Sequence of chain 1.I:
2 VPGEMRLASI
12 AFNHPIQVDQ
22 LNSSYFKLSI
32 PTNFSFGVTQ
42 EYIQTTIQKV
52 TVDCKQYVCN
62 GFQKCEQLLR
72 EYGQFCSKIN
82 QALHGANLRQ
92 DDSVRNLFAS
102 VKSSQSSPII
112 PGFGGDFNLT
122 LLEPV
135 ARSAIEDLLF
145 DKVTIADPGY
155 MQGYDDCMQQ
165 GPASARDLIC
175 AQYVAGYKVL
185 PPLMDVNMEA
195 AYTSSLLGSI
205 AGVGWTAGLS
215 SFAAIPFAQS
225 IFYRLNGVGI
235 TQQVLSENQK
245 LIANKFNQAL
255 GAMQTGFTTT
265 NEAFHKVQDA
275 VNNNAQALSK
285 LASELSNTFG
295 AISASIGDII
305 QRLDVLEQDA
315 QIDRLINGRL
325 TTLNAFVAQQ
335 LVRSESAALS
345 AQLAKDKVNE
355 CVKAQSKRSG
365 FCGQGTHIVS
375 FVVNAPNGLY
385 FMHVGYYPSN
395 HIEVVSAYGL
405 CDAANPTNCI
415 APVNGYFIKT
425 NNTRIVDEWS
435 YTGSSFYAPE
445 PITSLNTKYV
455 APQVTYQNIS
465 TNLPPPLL

The small molecule below binds the protein below.
Small molecule (SMILES): CC(=O)N[C@H]1[C@H](O[C@H]2[C@H](O)[C@@H](NC(C)=O)CO[C@@H]2CO)O[C@H](CO)[C@@H](O)[C@@H]1O

Binding-site contacts:
Ligand atom O6 contacts residue LYS249 of chain 1.I at 4.2 Å.
Ligand atom C1 contacts residue ASN34 of chain 1.I at 1.5 Å.
Ligand atom C2 contacts residue ASN34 of chain 1.I at 2.5 Å.
Ligand atom O6 contacts residue SER36 of chain 1.I at 4.3 Å.
Ligand atom C8 contacts residue ASN34 of chain 1.I at 3.5 Å.
Ligand atom C7 contacts residue ASN394 of chain 1.I at 4.2 Å.
Ligand atom O5 contacts residue ASN34 of chain 1.I at 2.4 Å (h-bond).
Ligand atom C3 contacts residue ASN34 of chain 1.I at 3.8 Å.
Ligand atom C2 contacts residue ASN394 of chain 1.I at 4.3 Å.
Ligand atom N2 contacts residue ASN34 of chain 1.I at 2.9 Å (h-bond).
Ligand atom O7 contacts residue ASN394 of chain 1.I at 4.2 Å.
Ligand atom C5 contacts residue ASN34 of chain 1.I at 3.7 Å.
Ligand atom C1 contacts residue ASN394 of chain 1.I at 4.5 Å.
Ligand atom N2 contacts residue ASN394 of chain 1.I at 3.7 Å.
Ligand atom C4 contacts residue ASN34 of chain 1.I at 4.3 Å.
Ligand atom O7 contacts residue ASN34 of chain 1.I at 4.2 Å.
Ligand atom C7 contacts residue ASN34 of chain 1.I at 3.4 Å.